Binding-site contacts:
Ligand atom O4 contacts residue THR131 of chain 1.A at 3.7 Å.
Ligand atom C8 contacts residue THR131 of chain 1.A at 4.4 Å.
Ligand atom O5 contacts residue GLY130 of chain 1.A at 4.0 Å.
Ligand atom C1 contacts residue ASN165 of chain 1.A at 1.4 Å.
Ligand atom C3 contacts residue GLY130 of chain 1.A at 4.2 Å.
Ligand atom O4 contacts residue GLY130 of chain 1.A at 3.5 Å.
Ligand atom C7 contacts residue GLN161 of chain 1.A at 3.5 Å.
Ligand atom C2 contacts residue GLN161 of chain 1.A at 3.7 Å.
Ligand atom C1 contacts residue THR131 of chain 1.A at 4.1 Å.
Ligand atom C4 contacts residue ASN165 of chain 1.A at 4.2 Å.
Ligand atom O6 contacts residue GLY130 of chain 1.A at 3.9 Å.
Ligand atom N2 contacts residue ASN165 of chain 1.A at 2.7 Å (h-bond).
Ligand atom O5 contacts residue ASN165 of chain 1.A at 2.4 Å (h-bond).
Ligand atom C3 contacts residue ASN165 of chain 1.A at 3.7 Å.
Ligand atom C4 contacts residue GLY130 of chain 1.A at 4.1 Å.
Ligand atom O6 contacts residue TRP129 of chain 1.A at 4.1 Å.
Ligand atom N2 contacts residue GLN161 of chain 1.A at 2.8 Å (h-bond).
Ligand atom N2 contacts residue THR131 of chain 1.A at 3.8 Å.
Ligand atom C5 contacts residue GLY130 of chain 1.A at 3.9 Å.
Ligand atom O3 contacts residue GLN161 of chain 1.A at 4.0 Å.
Ligand atom C5 contacts residue ASN165 of chain 1.A at 3.6 Å.
Ligand atom C3 contacts residue GLN161 of chain 1.A at 3.6 Å.
Ligand atom C7 contacts residue ASN165 of chain 1.A at 3.2 Å.
Ligand atom C2 contacts residue ASN165 of chain 1.A at 2.3 Å.
Ligand atom O7 contacts residue ASN165 of chain 1.A at 3.3 Å (h-bond).
Ligand atom C3 contacts residue THR131 of chain 1.A at 4.5 Å.
Ligand atom C1 contacts residue GLN161 of chain 1.A at 4.4 Å.
Ligand atom C1 contacts residue GLY130 of chain 1.A at 4.0 Å.
Ligand atom C6 contacts residue GLY130 of chain 1.A at 4.0 Å.
Ligand atom C8 contacts residue ASN165 of chain 1.A at 4.3 Å.
Ligand atom C8 contacts residue GLN161 of chain 1.A at 3.4 Å.

A small-molecule ligand and the protein it binds are described below.
Small molecule (SMILES): CC(=O)N[C@H]1[C@H](O[C@H]2[C@H](O)[C@@H](NC(C)=O)CO[C@@H]2CO)O[C@H](CO)[C@@H](O)[C@@H]1O

Sequence of chain 1.A:
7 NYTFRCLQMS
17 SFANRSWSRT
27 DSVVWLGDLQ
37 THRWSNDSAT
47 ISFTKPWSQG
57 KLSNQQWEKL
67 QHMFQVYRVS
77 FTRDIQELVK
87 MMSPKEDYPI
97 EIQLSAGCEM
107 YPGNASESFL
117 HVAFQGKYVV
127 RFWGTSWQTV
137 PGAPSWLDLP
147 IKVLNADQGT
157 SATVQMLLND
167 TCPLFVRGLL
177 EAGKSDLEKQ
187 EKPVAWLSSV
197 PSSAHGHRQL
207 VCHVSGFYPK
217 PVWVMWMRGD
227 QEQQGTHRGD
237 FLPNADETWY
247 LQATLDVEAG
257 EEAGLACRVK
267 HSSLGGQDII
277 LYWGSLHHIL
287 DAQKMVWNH